The small molecule below binds the protein below.
Small molecule (SMILES): O=C(O)C1=C[C@@H](O)[C@@H](O)[C@H](O)C1

Binding-site contacts:
Ligand atom C8 contacts residue GLN489 of chain 1.A at 3.6 Å.
Ligand atom C5 contacts residue GLN489 of chain 1.A at 4.0 Å.
Ligand atom C9 contacts residue LYS296 of chain 1.A at 4.0 Å.
Ligand atom O3 contacts residue SER247 of chain 1.A at 2.5 Å (h-bond).
Ligand atom O7 contacts residue ASN317 of chain 1.A at 3.6 Å.
Ligand atom O12 contacts residue ASP334 of chain 1.A at 2.8 Å (salt-bridge).
Ligand atom O7 contacts residue SER290 of chain 1.A at 3.6 Å.
Ligand atom C4 contacts residue SER249 of chain 1.A at 4.1 Å.
Ligand atom O7 contacts residue GLN493 of chain 1.A at 3.0 Å (h-bond).
Ligand atom C1 contacts residue ILE239 of chain 1.A at 4.1 Å (hydrophobic).
Ligand atom C8 contacts residue ASN317 of chain 1.A at 4.0 Å.
Ligand atom O2 contacts residue SER247 of chain 1.A at 3.6 Å.
Ligand atom O3 contacts residue ILE239 of chain 1.A at 3.6 Å.
Ligand atom O7 contacts residue CYS291 of chain 1.A at 4.1 Å.
Ligand atom C1 contacts residue PHE486 of chain 1.A at 3.7 Å (hydrophobic).
Ligand atom C1 contacts residue TYR461 of chain 1.A at 3.3 Å (hydrophobic).
Ligand atom O12 contacts residue CYS291 of chain 1.A at 4.1 Å.
Ligand atom C5 contacts residue ILE239 of chain 1.A at 3.7 Å (hydrophobic).
Ligand atom C8 contacts residue LYS296 of chain 1.A at 3.9 Å.
Ligand atom C6 contacts residue CYS291 of chain 1.A at 4.0 Å (hydrophobic).
Ligand atom C8 contacts residue ASP334 of chain 1.A at 3.7 Å.
Ligand atom C5 contacts residue SER249 of chain 1.A at 3.6 Å.
Ligand atom O2 contacts residue PHE486 of chain 1.A at 4.0 Å.
Ligand atom O12 contacts residue GLN489 of chain 1.A at 3.9 Å.
Ligand atom C4 contacts residue ILE239 of chain 1.A at 4.1 Å (hydrophobic).
Ligand atom C1 contacts residue SER249 of chain 1.A at 3.5 Å.
Ligand atom C1 contacts residue SER247 of chain 1.A at 3.4 Å.
Ligand atom C4 contacts residue PHE486 of chain 1.A at 4.0 Å (hydrophobic).
Ligand atom O3 contacts residue TYR461 of chain 1.A at 3.6 Å (h-bond).
Ligand atom C6 contacts residue GLN489 of chain 1.A at 3.9 Å.
Ligand atom C6 contacts residue ILE239 of chain 1.A at 4.1 Å (hydrophobic).
Ligand atom O2 contacts residue TYR461 of chain 1.A at 2.6 Å (h-bond).
Ligand atom O3 contacts residue PHE486 of chain 1.A at 3.8 Å.
Ligand atom O11 contacts residue LYS296 of chain 1.A at 3.0 Å (salt-bridge).
Ligand atom O3 contacts residue SER249 of chain 1.A at 2.5 Å (h-bond).
Ligand atom O7 contacts residue GLN489 of chain 1.A at 3.2 Å (h-bond).
Ligand atom O12 contacts residue ASN317 of chain 1.A at 3.0 Å (h-bond).
Ligand atom O11 contacts residue GLY292 of chain 1.A at 4.2 Å.
Ligand atom O2 contacts residue HIS246 of chain 1.A at 4.2 Å.
Ligand atom O12 contacts residue LYS296 of chain 1.A at 2.9 Å (salt-bridge).

Sequence of chain 1.A:
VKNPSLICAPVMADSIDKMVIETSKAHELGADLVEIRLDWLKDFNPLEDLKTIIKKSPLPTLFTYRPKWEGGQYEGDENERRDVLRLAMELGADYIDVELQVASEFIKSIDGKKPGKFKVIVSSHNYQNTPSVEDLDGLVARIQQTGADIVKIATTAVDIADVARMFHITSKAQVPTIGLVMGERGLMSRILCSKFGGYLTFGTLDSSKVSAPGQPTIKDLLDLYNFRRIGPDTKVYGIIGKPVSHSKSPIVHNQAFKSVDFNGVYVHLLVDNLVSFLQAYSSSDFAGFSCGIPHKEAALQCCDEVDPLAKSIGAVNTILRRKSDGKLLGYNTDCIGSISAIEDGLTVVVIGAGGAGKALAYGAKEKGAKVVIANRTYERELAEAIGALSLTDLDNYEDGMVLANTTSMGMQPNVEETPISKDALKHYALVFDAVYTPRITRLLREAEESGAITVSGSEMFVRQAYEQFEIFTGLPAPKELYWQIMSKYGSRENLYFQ